This protein binds this small molecule.
Small molecule (SMILES): NC(=O)c1nc(F)cn([C@@H]2O[C@H](COP(=O)(O)O)[C@@H](O)[C@H]2O)c1=O

Binding-site contacts:
Ligand atom CAO contacts residue PHE185 of chain 1.A at 3.7 Å (hydrophobic).
Ligand atom FAI contacts residue ASP192 of chain 1.A at 3.0 Å.
Ligand atom C2' contacts residue ILE134 of chain 1.A at 3.7 Å (hydrophobic).
Ligand atom O2' contacts residue ILE134 of chain 1.A at 3.8 Å.
Ligand atom OAG contacts residue THR137 of chain 1.A at 3.3 Å (h-bond).
Ligand atom CAQ contacts residue ILE134 of chain 1.A at 3.8 Å (hydrophobic).
Ligand atom NAL contacts residue PHE185 of chain 1.A at 3.5 Å.
Ligand atom OAH contacts residue THR137 of chain 1.A at 2.9 Å (h-bond).
Ligand atom OAH contacts residue ASP136 of chain 1.A at 2.8 Å (salt-bridge).
Ligand atom CAO contacts residue ILE134 of chain 1.A at 3.9 Å (hydrophobic).
Ligand atom O2' contacts residue ASP133 of chain 1.A at 3.4 Å (salt-bridge).
Ligand atom C3' contacts residue ILE134 of chain 1.A at 3.9 Å (hydrophobic).
Ligand atom OAD contacts residue ASP136 of chain 1.A at 3.8 Å.
Ligand atom FAI contacts residue LEU191 of chain 1.A at 3.7 Å.
Ligand atom O5' contacts residue THR140 of chain 1.A at 3.8 Å.
Ligand atom NAL contacts residue VAL186 of chain 1.A at 3.8 Å.
Ligand atom PAX contacts residue THR137 of chain 1.A at 3.3 Å.
Ligand atom O2' contacts residue LYS67 of chain 1.A at 2.7 Å (salt-bridge).
Ligand atom OAC contacts residue THR137 of chain 1.A at 2.5 Å (h-bond).
Ligand atom CAO contacts residue LYS164 of chain 1.A at 3.5 Å.
Ligand atom OAH contacts residue GLY138 of chain 1.A at 2.8 Å (h-bond).
Ligand atom OAG contacts residue LYS139 of chain 1.A at 3.9 Å.
Ligand atom C2' contacts residue LYS67 of chain 1.A at 3.9 Å.
Ligand atom NAA contacts residue VAL186 of chain 1.A at 3.1 Å (h-bond).
Ligand atom PAX contacts residue GLY138 of chain 1.A at 3.7 Å.
Ligand atom OAG contacts residue THR140 of chain 1.A at 2.9 Å (h-bond).
Ligand atom OAB contacts residue ILE134 of chain 1.A at 3.7 Å.
Ligand atom PAX contacts residue ASP136 of chain 1.A at 3.8 Å.
Ligand atom NAA contacts residue LYS164 of chain 1.A at 3.6 Å (salt-bridge).
Ligand atom FAI contacts residue PHE185 of chain 1.A at 3.9 Å.
Ligand atom OAH contacts residue ILE135 of chain 1.A at 3.8 Å.
Ligand atom OAB contacts residue ASP136 of chain 1.A at 3.3 Å (salt-bridge).
Ligand atom NAA contacts residue PHE185 of chain 1.A at 3.4 Å.
Ligand atom NAA contacts residue LYS184 of chain 1.A at 3.9 Å.
Ligand atom CAP contacts residue PHE185 of chain 1.A at 3.8 Å (hydrophobic).
Ligand atom OAC contacts residue ASP136 of chain 1.A at 3.3 Å.
Ligand atom O3' contacts residue LYS67 of chain 1.A at 3.2 Å (salt-bridge).
Ligand atom OAB contacts residue LYS164 of chain 1.A at 2.6 Å (salt-bridge).
Ligand atom O3' contacts residue GLU132 of chain 1.A at 3.9 Å.
Ligand atom CAR contacts residue PHE185 of chain 1.A at 3.6 Å (hydrophobic).

Sequence of chain 1.A:
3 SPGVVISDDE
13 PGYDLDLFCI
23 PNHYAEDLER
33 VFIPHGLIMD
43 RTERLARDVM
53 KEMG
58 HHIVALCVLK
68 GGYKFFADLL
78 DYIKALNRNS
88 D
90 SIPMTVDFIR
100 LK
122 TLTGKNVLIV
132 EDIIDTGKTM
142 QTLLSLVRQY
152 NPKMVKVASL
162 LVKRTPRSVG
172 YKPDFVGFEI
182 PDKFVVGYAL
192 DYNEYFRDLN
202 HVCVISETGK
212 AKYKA